The small molecule below binds the protein below.
Small molecule (SMILES): CC(=O)N[C@@H]1[C@@H](O)[C@H](O)[C@@H](CO)O[C@H]1O

Sequence of chain 1.A:
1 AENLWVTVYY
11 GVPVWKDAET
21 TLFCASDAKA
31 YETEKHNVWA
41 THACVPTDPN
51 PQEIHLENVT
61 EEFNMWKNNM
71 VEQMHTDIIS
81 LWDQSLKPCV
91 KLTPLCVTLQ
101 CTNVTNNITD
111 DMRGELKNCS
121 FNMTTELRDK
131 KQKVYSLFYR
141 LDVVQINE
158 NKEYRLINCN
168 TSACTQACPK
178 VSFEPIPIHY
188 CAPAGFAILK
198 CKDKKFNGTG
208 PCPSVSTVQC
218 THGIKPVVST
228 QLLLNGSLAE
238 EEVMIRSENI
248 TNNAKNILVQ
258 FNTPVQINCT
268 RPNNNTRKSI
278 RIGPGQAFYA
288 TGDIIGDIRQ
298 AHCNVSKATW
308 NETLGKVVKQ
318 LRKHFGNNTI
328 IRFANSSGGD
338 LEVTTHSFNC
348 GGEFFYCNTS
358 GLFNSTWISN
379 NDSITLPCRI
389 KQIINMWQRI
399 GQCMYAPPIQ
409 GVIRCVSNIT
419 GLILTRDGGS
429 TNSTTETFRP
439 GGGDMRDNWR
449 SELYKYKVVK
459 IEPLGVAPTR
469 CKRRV

Binding-site contacts:
Ligand atom C4 contacts residue ASN103 of chain 1.A at 4.3 Å.
Ligand atom O5 contacts residue ASN103 of chain 1.A at 2.4 Å (h-bond).
Ligand atom N2 contacts residue ASN103 of chain 1.A at 2.8 Å (h-bond).
Ligand atom C5 contacts residue LYS117 of chain 1.A at 4.1 Å.
Ligand atom C7 contacts residue ASN103 of chain 1.A at 3.5 Å.
Ligand atom C8 contacts residue ASN103 of chain 1.A at 4.5 Å.
Ligand atom O6 contacts residue LYS117 of chain 1.A at 3.2 Å (salt-bridge).
Ligand atom C6 contacts residue ARG140 of chain 1.A at 4.4 Å.
Ligand atom C5 contacts residue ASN103 of chain 1.A at 3.7 Å.
Ligand atom C3 contacts residue ASN103 of chain 1.A at 3.8 Å.
Ligand atom C6 contacts residue LYS117 of chain 1.A at 3.3 Å.
Ligand atom O7 contacts residue ASN103 of chain 1.A at 3.9 Å.
Ligand atom C6 contacts residue TYR161 of chain 1.A at 4.1 Å (hydrophobic).
Ligand atom O5 contacts residue LYS117 of chain 1.A at 3.9 Å.
Ligand atom C1 contacts residue ASN103 of chain 1.A at 1.4 Å.
Ligand atom O7 contacts residue ARG113 of chain 1.A at 3.4 Å.
Ligand atom C2 contacts residue ASN103 of chain 1.A at 2.5 Å.
Ligand atom O6 contacts residue ARG140 of chain 1.A at 4.1 Å.
Ligand atom O6 contacts residue TYR161 of chain 1.A at 3.0 Å (h-bond).